Sequence of chain 1.D:
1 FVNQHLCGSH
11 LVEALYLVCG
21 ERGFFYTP

The small molecule below binds the protein below.
Small molecule (SMILES): Oc1cccc(O)c1

Sequence of chain 1.H:
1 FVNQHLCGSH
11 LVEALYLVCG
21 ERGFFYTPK

Binding-site contacts:
Ligand atom C4 contacts residue LEU11 of chain 1.H at 4.0 Å (hydrophobic).
Ligand atom C2 contacts residue CYS11 of chain 1.G at 3.8 Å (hydrophobic).
Ligand atom C5 contacts residue LEU6 of chain 1.D at 3.7 Å (hydrophobic).
Ligand atom C6 contacts residue HIS5 of chain 1.D at 4.5 Å.
Ligand atom C4 contacts residue HIS5 of chain 1.D at 3.8 Å.
Ligand atom O3 contacts residue LEU16 of chain 1.G at 4.1 Å.
Ligand atom C6 contacts residue LEU6 of chain 1.D at 4.3 Å (hydrophobic).
Ligand atom C3 contacts residue ALA14 of chain 1.H at 4.0 Å (hydrophobic).
Ligand atom C5 contacts residue HIS5 of chain 1.D at 4.4 Å.
Ligand atom C1 contacts residue ILE10 of chain 1.G at 4.5 Å (hydrophobic).
Ligand atom O3 contacts residue LEU17 of chain 1.L at 3.4 Å.
Ligand atom C6 contacts residue CYS7 of chain 1.H at 4.3 Å (hydrophobic).
Ligand atom O1 contacts residue SER9 of chain 1.G at 3.7 Å.
Ligand atom C3 contacts residue HIS5 of chain 1.D at 3.3 Å.
Ligand atom C4 contacts residue LEU6 of chain 1.D at 4.3 Å (hydrophobic).
Ligand atom C5 contacts residue HIS10 of chain 1.H at 4.0 Å.
Ligand atom O1 contacts residue ILE10 of chain 1.G at 3.4 Å.
Ligand atom C1 contacts residue CYS11 of chain 1.G at 3.9 Å (hydrophobic).
Ligand atom O1 contacts residue CYS6 of chain 1.G at 2.6 Å (h-bond).
Ligand atom C5 contacts residue LEU11 of chain 1.H at 3.8 Å (hydrophobic).
Ligand atom C4 contacts residue ALA14 of chain 1.H at 4.1 Å (hydrophobic).
Ligand atom C6 contacts residue CYS6 of chain 1.G at 3.3 Å (hydrophobic).
Ligand atom C1 contacts residue HIS5 of chain 1.D at 4.2 Å.
Ligand atom O3 contacts residue ALA14 of chain 1.H at 3.4 Å.
Ligand atom C1 contacts residue LEU11 of chain 1.H at 4.3 Å (hydrophobic).
Ligand atom C2 contacts residue HIS5 of chain 1.D at 3.7 Å.
Ligand atom O3 contacts residue HIS5 of chain 1.D at 3.1 Å (h-bond).
Ligand atom C6 contacts residue LEU11 of chain 1.H at 4.0 Å (hydrophobic).
Ligand atom C5 contacts residue CYS7 of chain 1.H at 4.3 Å (hydrophobic).
Ligand atom O1 contacts residue CYS11 of chain 1.G at 2.8 Å (h-bond).
Ligand atom C1 contacts residue CYS6 of chain 1.G at 3.4 Å (hydrophobic).
Ligand atom C4 contacts residue HIS10 of chain 1.H at 4.0 Å.
Ligand atom C2 contacts residue ILE10 of chain 1.G at 4.3 Å (hydrophobic).

Sequence of chain 1.G:
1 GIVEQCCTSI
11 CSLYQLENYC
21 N

Sequence of chain 1.L:
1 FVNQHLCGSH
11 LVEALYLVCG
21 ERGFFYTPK